Binding-site contacts:
Ligand atom O5 contacts residue ASN12 of chain 47.C at 2.7 Å (h-bond).
Ligand atom C2 contacts residue ASN12 of chain 47.C at 3.2 Å.
Ligand atom C5 contacts residue ASN12 of chain 47.C at 4.1 Å.
Ligand atom C1 contacts residue ASN12 of chain 47.C at 2.2 Å.
Ligand atom C7 contacts residue ASN12 of chain 47.C at 3.9 Å.
Ligand atom N2 contacts residue ASN12 of chain 47.C at 3.8 Å.
Ligand atom O7 contacts residue ASN12 of chain 47.C at 3.7 Å.

A small-molecule ligand and the protein it binds are described below.
Small molecule (SMILES): CC(=O)N[C@H]1[C@H](O[C@H]2[C@H](O)[C@@H](NC(C)=O)CO[C@@H]2CO)O[C@H](CO)[C@@H](O)[C@@H]1O

Sequence of chain 47.C:
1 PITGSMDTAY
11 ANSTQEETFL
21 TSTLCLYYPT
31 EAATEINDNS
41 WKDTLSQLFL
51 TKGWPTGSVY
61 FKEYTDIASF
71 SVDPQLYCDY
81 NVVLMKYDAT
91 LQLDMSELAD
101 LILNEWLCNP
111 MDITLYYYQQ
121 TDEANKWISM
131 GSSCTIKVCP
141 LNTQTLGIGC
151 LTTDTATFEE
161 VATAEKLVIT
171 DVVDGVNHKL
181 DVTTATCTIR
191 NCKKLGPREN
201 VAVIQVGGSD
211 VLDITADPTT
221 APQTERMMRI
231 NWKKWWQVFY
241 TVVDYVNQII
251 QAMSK